Binding-site contacts:
Ligand atom O3 contacts residue LYS334 of chain 1.C at 4.2 Å.
Ligand atom C1 contacts residue LYS383 of chain 1.C at 4.2 Å.
Ligand atom O1 contacts residue THR384 of chain 1.C at 3.1 Å (h-bond).
Ligand atom C1 contacts residue THR384 of chain 1.C at 3.3 Å.
Ligand atom O1 contacts residue LEU381 of chain 1.C at 4.1 Å.
Ligand atom C4 contacts residue THR384 of chain 1.C at 4.4 Å.
Ligand atom O2 contacts residue THR384 of chain 1.C at 4.2 Å.
Ligand atom C1 contacts residue VAL33 of chain 1.C at 4.3 Å (hydrophobic).
Ligand atom O5 contacts residue THR384 of chain 1.C at 3.9 Å.
Ligand atom C2 contacts residue THR384 of chain 1.C at 3.9 Å.
Ligand atom O2 contacts residue LYS334 of chain 1.C at 3.8 Å.
Ligand atom C1 contacts residue VAL382 of chain 1.C at 4.3 Å (hydrophobic).
Ligand atom O2 contacts residue LEU381 of chain 1.C at 4.1 Å.
Ligand atom C3 contacts residue THR384 of chain 1.C at 3.6 Å.
Ligand atom O5 contacts residue LYS383 of chain 1.C at 4.2 Å.
Ligand atom O1 contacts residue VAL382 of chain 1.C at 3.0 Å (h-bond).
Ligand atom O1 contacts residue LYS383 of chain 1.C at 3.5 Å.
Ligand atom O5 contacts residue VAL33 of chain 1.C at 4.1 Å.
Ligand atom O4 contacts residue THR384 of chain 1.C at 4.2 Å.
Ligand atom O1 contacts residue VAL33 of chain 1.C at 3.5 Å.

Sequence of chain 1.C:
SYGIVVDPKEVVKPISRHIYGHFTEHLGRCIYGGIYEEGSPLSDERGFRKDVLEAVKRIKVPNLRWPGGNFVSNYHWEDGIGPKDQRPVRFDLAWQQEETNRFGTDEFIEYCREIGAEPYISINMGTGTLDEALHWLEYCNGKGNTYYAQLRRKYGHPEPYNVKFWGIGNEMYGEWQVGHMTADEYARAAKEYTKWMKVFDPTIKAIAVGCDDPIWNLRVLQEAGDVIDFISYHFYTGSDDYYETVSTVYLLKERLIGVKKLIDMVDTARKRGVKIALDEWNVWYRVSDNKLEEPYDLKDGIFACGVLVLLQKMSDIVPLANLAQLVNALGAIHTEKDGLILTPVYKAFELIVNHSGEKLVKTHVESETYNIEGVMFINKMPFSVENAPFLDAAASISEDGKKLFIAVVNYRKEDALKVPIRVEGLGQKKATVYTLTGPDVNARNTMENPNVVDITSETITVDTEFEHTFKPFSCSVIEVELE

The protein below binds the small molecule below.
Small molecule (SMILES): O[C@@H]1[C@@H](O)[C@H](O)OC[C@H]1O